Binding-site contacts:
Ligand atom CAK contacts residue UDP1 of chain 1.Z at 1.0 Å.
Ligand atom C2' contacts residue UDP1 of chain 1.Z at 1.3 Å.
Ligand atom C6 contacts residue UDP1 of chain 1.Z at 2.4 Å.
Ligand atom O5 contacts residue UDP1 of chain 1.Z at 1.5 Å (h-bond).
Ligand atom OBG contacts residue THR143 of chain 1.E at 2.8 Å.
Ligand atom O2 contacts residue UDP1 of chain 1.Z at 2.4 Å (h-bond).
Ligand atom NAZ contacts residue UDP1 of chain 1.Z at 0.4 Å (h-bond).
Ligand atom CAM contacts residue UDP1 of chain 1.Z at 0.4 Å.
Ligand atom CBC contacts residue UDP1 of chain 1.Z at 0.3 Å.
Ligand atom O4' contacts residue UDP1 of chain 1.Z at 0.9 Å (h-bond).
Ligand atom C3' contacts residue UDP1 of chain 1.Z at 1.5 Å.
Ligand atom CBB contacts residue UDP1 of chain 1.Z at 0.1 Å.
Ligand atom C2 contacts residue UDP1 of chain 1.Z at 2.6 Å.
Ligand atom NBF contacts residue UDP1 of chain 1.Z at 0.2 Å (h-bond).
Ligand atom C5' contacts residue UDP1 of chain 1.Z at 1.1 Å.
Ligand atom CBD contacts residue UDP1 of chain 1.Z at 0.5 Å.
Ligand atom OBG contacts residue ASP176 of chain 1.E at 3.1 Å.
Ligand atom OBH contacts residue UDP1 of chain 1.Z at 0.8 Å (h-bond).
Ligand atom O3 contacts residue GLU334 of chain 1.E at 2.4 Å (salt-bridge).
Ligand atom O5' contacts residue UDP1 of chain 1.Z at 1.0 Å (h-bond).
Ligand atom O3' contacts residue UDP1 of chain 1.Z at 1.7 Å.
Ligand atom CAM contacts residue MN1 of chain 1.AA at 3.0 Å.
Ligand atom C5 contacts residue UDP1 of chain 1.Z at 1.1 Å.
Ligand atom O6 contacts residue UDP1 of chain 1.Z at 2.9 Å (h-bond).
Ligand atom O4 contacts residue GLU334 of chain 1.E at 3.0 Å (salt-bridge).
Ligand atom C1 contacts residue UDP1 of chain 1.Z at 1.7 Å.
Ligand atom C3 contacts residue UDP1 of chain 1.Z at 2.7 Å.
Ligand atom CAK contacts residue MN1 of chain 1.AA at 3.0 Å.
Ligand atom OBE contacts residue UDP1 of chain 1.Z at 0.5 Å (h-bond).
Ligand atom O2' contacts residue UDP1 of chain 1.Z at 1.9 Å (h-bond).
Ligand atom C1' contacts residue UDP1 of chain 1.Z at 0.9 Å.
Ligand atom CAL contacts residue UDP1 of chain 1.Z at 0.8 Å.
Ligand atom C4' contacts residue UDP1 of chain 1.Z at 1.1 Å.
Ligand atom OAO contacts residue UDP1 of chain 1.Z at 0.5 Å (h-bond).
Ligand atom CBA contacts residue UDP1 of chain 1.Z at 0.3 Å.
Ligand atom PAN contacts residue UDP1 of chain 1.Z at 0.5 Å.
Ligand atom OBG contacts residue UDP1 of chain 1.Z at 0.9 Å (h-bond).
Ligand atom OBE contacts residue ARG201 of chain 1.E at 2.7 Å (salt-bridge).
Ligand atom NBF contacts residue ASP176 of chain 1.E at 2.7 Å (salt-bridge).
Ligand atom C4 contacts residue UDP1 of chain 1.Z at 2.2 Å.

Sequence of chain 1.E:
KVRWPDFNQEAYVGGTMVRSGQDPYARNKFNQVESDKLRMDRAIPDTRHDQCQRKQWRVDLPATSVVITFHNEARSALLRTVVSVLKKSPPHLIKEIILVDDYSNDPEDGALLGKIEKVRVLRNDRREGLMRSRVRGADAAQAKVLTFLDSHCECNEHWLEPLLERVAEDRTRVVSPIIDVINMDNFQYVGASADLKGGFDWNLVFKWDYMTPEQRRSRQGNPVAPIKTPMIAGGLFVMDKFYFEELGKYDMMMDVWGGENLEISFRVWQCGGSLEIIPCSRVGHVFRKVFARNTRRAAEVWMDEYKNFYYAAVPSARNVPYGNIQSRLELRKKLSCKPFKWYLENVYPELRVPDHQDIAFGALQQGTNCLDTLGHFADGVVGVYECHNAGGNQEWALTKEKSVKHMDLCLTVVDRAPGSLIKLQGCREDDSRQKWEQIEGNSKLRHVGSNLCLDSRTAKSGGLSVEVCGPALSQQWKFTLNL

The small molecule below binds the protein below.
Small molecule (SMILES): O=c1ccn([C@@H]2O[C@H](COP(=O)(O)CCC[C@H]3O[C@H](CO)[C@H](O)[C@H](O)[C@H]3O)[C@@H](O)[C@H]2O)c(=O)[nH]1